This small molecule binds to this protein.
Small molecule (SMILES): CCOC(=O)CC1(n2cc(C#CCNS(=O)(=O)C3CC3)c(N)nc2=O)COC1

Sequence of chain 1.A:
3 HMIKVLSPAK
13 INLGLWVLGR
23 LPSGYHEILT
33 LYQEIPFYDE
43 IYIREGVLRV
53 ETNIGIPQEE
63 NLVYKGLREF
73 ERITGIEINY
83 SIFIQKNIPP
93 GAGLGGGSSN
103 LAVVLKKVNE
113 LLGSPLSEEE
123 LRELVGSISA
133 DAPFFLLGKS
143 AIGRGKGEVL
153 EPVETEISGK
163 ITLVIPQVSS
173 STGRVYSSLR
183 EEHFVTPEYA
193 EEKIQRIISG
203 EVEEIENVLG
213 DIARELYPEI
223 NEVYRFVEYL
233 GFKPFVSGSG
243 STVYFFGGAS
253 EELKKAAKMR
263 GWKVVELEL

Binding-site contacts:
Ligand atom OBB contacts residue TYR27 of chain 1.A at 3.8 Å.
Ligand atom NAR contacts residue TYR178 of chain 1.A at 3.6 Å.
Ligand atom CAJ contacts residue LYS148 of chain 1.A at 3.2 Å.
Ligand atom CBA contacts residue THR174 of chain 1.A at 3.1 Å.
Ligand atom OAP contacts residue LYS12 of chain 1.A at 3.5 Å (salt-bridge).
Ligand atom NAA contacts residue HIS28 of chain 1.A at 3.1 Å (h-bond).
Ligand atom OAP contacts residue ASN14 of chain 1.A at 2.6 Å (h-bond).
Ligand atom CBA contacts residue TYR178 of chain 1.A at 3.7 Å (hydrophobic).
Ligand atom NAD contacts residue TYR27 of chain 1.A at 3.3 Å.
Ligand atom CAI contacts residue ALA132 of chain 1.A at 3.6 Å (hydrophobic).
Ligand atom CAC contacts residue TYR27 of chain 1.A at 3.8 Å (hydrophobic).
Ligand atom SAG contacts residue ASN14 of chain 1.A at 3.9 Å.
Ligand atom CAI contacts residue LYS148 of chain 1.A at 3.6 Å.
Ligand atom NAH contacts residue ILE30 of chain 1.A at 3.9 Å.
Ligand atom CAL contacts residue TYR178 of chain 1.A at 3.7 Å (hydrophobic).
Ligand atom OAN contacts residue HIS28 of chain 1.A at 3.3 Å (h-bond).
Ligand atom CAT contacts residue TYR178 of chain 1.A at 3.8 Å (hydrophobic).
Ligand atom NAR contacts residue TYR27 of chain 1.A at 3.9 Å.
Ligand atom CAM contacts residue TYR27 of chain 1.A at 3.4 Å (hydrophobic).
Ligand atom OAB contacts residue LYS12 of chain 1.A at 3.9 Å.
Ligand atom CAC contacts residue TYR178 of chain 1.A at 3.7 Å (hydrophobic).
Ligand atom CAM contacts residue TYR178 of chain 1.A at 3.9 Å (hydrophobic).
Ligand atom CAE contacts residue GLY240 of chain 1.A at 3.7 Å.
Ligand atom OAZ contacts residue THR174 of chain 1.A at 3.6 Å (h-bond).
Ligand atom CAM contacts residue HIS28 of chain 1.A at 3.9 Å.
Ligand atom CAQ contacts residue TYR178 of chain 1.A at 3.8 Å (hydrophobic).
Ligand atom CAK contacts residue LYS148 of chain 1.A at 3.4 Å.
Ligand atom NAA contacts residue ILE30 of chain 1.A at 3.6 Å.
Ligand atom OAN contacts residue TYR27 of chain 1.A at 3.3 Å.
Ligand atom CAI contacts residue ASP133 of chain 1.A at 3.0 Å.
Ligand atom CAC contacts residue HIS28 of chain 1.A at 3.7 Å.
Ligand atom NAD contacts residue HIS28 of chain 1.A at 3.4 Å (h-bond).
Ligand atom CAI contacts residue TYR34 of chain 1.A at 3.4 Å (hydrophobic).
Ligand atom OAP contacts residue TYR34 of chain 1.A at 3.3 Å.
Ligand atom CAF contacts residue LEU17 of chain 1.A at 3.5 Å (hydrophobic).
Ligand atom NAH contacts residue TYR34 of chain 1.A at 2.8 Å (h-bond).
Ligand atom NAA contacts residue LYS148 of chain 1.A at 3.1 Å (salt-bridge).
Ligand atom CAU contacts residue TYR178 of chain 1.A at 3.5 Å (hydrophobic).
Ligand atom OAB contacts residue ASP133 of chain 1.A at 2.7 Å (salt-bridge).
Ligand atom CAO contacts residue TYR178 of chain 1.A at 3.3 Å (hydrophobic).